Sequence of chain 1.B:
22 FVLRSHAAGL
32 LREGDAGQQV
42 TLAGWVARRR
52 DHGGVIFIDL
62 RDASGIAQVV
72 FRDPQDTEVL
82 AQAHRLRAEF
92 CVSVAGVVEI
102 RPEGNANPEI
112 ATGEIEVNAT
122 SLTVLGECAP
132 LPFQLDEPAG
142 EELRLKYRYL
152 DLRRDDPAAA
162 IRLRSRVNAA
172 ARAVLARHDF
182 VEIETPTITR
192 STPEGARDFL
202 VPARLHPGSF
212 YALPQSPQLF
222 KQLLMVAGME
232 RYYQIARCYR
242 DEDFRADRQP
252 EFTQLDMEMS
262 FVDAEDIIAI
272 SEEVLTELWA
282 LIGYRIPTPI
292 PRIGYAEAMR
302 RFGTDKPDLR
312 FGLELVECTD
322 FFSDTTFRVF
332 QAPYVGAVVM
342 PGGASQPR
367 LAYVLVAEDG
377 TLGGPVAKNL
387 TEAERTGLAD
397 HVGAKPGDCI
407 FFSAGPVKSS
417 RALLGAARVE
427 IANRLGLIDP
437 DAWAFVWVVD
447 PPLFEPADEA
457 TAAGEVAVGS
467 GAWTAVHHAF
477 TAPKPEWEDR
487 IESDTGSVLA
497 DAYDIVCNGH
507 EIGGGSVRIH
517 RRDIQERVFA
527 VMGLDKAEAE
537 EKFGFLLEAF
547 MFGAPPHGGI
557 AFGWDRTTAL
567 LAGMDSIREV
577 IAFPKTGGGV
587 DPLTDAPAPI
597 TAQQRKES

Binding-site contacts:
Ligand atom N contacts residue ASP156 of chain 1.B at 3.1 Å (salt-bridge).
Ligand atom CA contacts residue ASP156 of chain 1.B at 4.2 Å.
Ligand atom OE2 contacts residue LYS1 of chain 1.E at 3.6 Å.
Ligand atom CD contacts residue LYS1 of chain 1.E at 4.5 Å.
Ligand atom OE1 contacts residue ALA64 of chain 1.B at 4.4 Å.
Ligand atom OE1 contacts residue GLY66 of chain 1.B at 4.4 Å.
Ligand atom OE1 contacts residue SER65 of chain 1.B at 3.4 Å (h-bond).

The small molecule below binds the protein below.
Small molecule (SMILES): N[C@@H](CCC(=O)O)C(=O)O